Binding-site contacts:
Ligand atom C8 contacts residue GLN697 of chain 2.A at 4.0 Å.
Ligand atom C5 contacts residue ASN595 of chain 2.A at 3.6 Å.
Ligand atom C1 contacts residue ASN595 of chain 2.A at 1.4 Å.
Ligand atom C7 contacts residue SER591 of chain 2.A at 3.9 Å.
Ligand atom C5 contacts residue GLU233 of chain 1.A at 4.2 Å.
Ligand atom C8 contacts residue SER591 of chain 2.A at 4.1 Å.
Ligand atom C8 contacts residue TYR234 of chain 1.A at 3.8 Å (hydrophobic).
Ligand atom C4 contacts residue GLU233 of chain 1.A at 4.4 Å.
Ligand atom O5 contacts residue ASN595 of chain 2.A at 2.3 Å (h-bond).
Ligand atom C4 contacts residue ASN595 of chain 2.A at 4.3 Å.
Ligand atom O7 contacts residue TYR234 of chain 1.A at 4.0 Å.
Ligand atom C8 contacts residue ALA693 of chain 2.A at 4.5 Å (hydrophobic).
Ligand atom O7 contacts residue GLN697 of chain 2.A at 3.3 Å (h-bond).
Ligand atom O4 contacts residue GLU233 of chain 1.A at 3.4 Å (salt-bridge).
Ligand atom C1 contacts residue SER591 of chain 2.A at 3.5 Å.
Ligand atom C2 contacts residue SER591 of chain 2.A at 3.5 Å.
Ligand atom C3 contacts residue ASN595 of chain 2.A at 3.8 Å.
Ligand atom C3 contacts residue SER591 of chain 2.A at 3.5 Å.
Ligand atom C8 contacts residue ALA592 of chain 2.A at 3.9 Å (hydrophobic).
Ligand atom C2 contacts residue ASN595 of chain 2.A at 2.5 Å.
Ligand atom N2 contacts residue ALA592 of chain 2.A at 4.2 Å.
Ligand atom C1 contacts residue GLN697 of chain 2.A at 3.8 Å.
Ligand atom N2 contacts residue GLN697 of chain 2.A at 3.5 Å (h-bond).
Ligand atom C7 contacts residue ASN595 of chain 2.A at 3.8 Å.
Ligand atom N2 contacts residue SER591 of chain 2.A at 2.8 Å (h-bond).
Ligand atom C2 contacts residue GLN697 of chain 2.A at 3.8 Å.
Ligand atom O3 contacts residue SER591 of chain 2.A at 4.3 Å.
Ligand atom C7 contacts residue GLN697 of chain 2.A at 3.3 Å.
Ligand atom C7 contacts residue TYR234 of chain 1.A at 4.2 Å (hydrophobic).
Ligand atom N2 contacts residue ASN595 of chain 2.A at 2.9 Å (h-bond).
Ligand atom O6 contacts residue GLU233 of chain 1.A at 3.4 Å (salt-bridge).
Ligand atom C6 contacts residue GLU233 of chain 1.A at 3.9 Å.
Ligand atom C8 contacts residue SER588 of chain 2.A at 3.6 Å.
Ligand atom O7 contacts residue ASN595 of chain 2.A at 4.2 Å.

Sequence of chain 1.A:
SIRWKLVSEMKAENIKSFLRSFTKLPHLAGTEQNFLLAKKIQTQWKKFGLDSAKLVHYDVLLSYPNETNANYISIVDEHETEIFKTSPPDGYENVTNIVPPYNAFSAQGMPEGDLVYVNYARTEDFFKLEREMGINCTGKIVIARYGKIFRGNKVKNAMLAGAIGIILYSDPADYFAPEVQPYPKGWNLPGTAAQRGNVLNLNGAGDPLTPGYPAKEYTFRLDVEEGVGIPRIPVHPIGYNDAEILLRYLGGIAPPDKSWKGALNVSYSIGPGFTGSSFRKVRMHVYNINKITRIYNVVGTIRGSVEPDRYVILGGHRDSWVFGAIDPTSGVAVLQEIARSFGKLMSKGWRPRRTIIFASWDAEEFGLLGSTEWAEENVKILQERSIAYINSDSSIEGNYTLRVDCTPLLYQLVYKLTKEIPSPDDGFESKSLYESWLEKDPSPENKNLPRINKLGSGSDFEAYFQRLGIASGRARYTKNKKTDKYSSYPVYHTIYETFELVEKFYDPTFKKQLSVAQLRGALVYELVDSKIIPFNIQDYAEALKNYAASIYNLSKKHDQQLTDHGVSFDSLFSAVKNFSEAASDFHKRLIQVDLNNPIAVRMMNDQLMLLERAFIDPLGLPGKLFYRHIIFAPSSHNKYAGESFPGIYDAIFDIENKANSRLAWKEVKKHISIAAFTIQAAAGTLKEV

Sequence of chain 2.A:
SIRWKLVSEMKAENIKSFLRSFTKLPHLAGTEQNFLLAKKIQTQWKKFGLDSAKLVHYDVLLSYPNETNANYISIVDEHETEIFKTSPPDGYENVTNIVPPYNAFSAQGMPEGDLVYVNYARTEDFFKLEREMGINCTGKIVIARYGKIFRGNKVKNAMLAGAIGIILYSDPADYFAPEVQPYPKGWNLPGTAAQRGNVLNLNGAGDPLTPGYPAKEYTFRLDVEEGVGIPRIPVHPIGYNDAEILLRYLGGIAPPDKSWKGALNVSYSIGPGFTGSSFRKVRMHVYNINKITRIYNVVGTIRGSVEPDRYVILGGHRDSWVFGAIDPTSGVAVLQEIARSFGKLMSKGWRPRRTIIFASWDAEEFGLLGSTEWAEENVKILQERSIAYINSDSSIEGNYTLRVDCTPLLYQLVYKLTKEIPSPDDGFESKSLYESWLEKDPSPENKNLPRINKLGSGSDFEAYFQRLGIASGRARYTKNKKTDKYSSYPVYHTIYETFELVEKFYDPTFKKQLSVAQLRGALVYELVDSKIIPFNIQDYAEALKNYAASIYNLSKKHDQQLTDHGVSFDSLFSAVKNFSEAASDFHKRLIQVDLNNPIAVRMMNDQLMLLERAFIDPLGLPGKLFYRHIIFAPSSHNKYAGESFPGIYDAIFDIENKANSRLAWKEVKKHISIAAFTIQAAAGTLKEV

A protein and the small-molecule ligand that binds it are described below.
Small molecule (SMILES): CC(=O)N[C@H]1[C@H](O[C@H]2[C@H](O)[C@@H](NC(C)=O)CO[C@@H]2CO)O[C@H](CO)[C@@H](O)[C@@H]1O